Binding-site contacts:
Ligand atom C4 contacts residue HIS263 of chain 6.A at 3.7 Å.
Ligand atom C1 contacts residue MET195 of chain 6.A at 3.2 Å (hydrophobic).
Ligand atom C6 contacts residue ILE101 of chain 6.A at 3.2 Å (hydrophobic).
Ligand atom O5 contacts residue THR102 of chain 6.A at 3.6 Å.
Ligand atom O3 contacts residue MET217 of chain 6.A at 2.5 Å (h-bond).
Ligand atom O5 contacts residue LEU103 of chain 6.A at 3.0 Å (h-bond).
Ligand atom C5 contacts residue LEU103 of chain 6.A at 3.0 Å (hydrophobic).
Ligand atom O2 contacts residue MET195 of chain 6.A at 3.6 Å.
Ligand atom C3 contacts residue MET217 of chain 6.A at 3.2 Å (hydrophobic).
Ligand atom O1 contacts residue GLN104 of chain 6.A at 3.9 Å.
Ligand atom C4 contacts residue ASN215 of chain 6.A at 4.0 Å.
Ligand atom O4 contacts residue HIS263 of chain 6.A at 2.6 Å.
Ligand atom C4 contacts residue THR102 of chain 6.A at 3.9 Å.
Ligand atom O4 contacts residue ASN215 of chain 6.A at 3.4 Å (h-bond).
Ligand atom C6 contacts residue THR102 of chain 6.A at 1.9 Å.
Ligand atom C5 contacts residue LEU103 of chain 6.A at 3.5 Å (hydrophobic).
Ligand atom C3 contacts residue ASN215 of chain 6.A at 3.5 Å.
Ligand atom O3 contacts residue ILE101 of chain 6.A at 3.5 Å.
Ligand atom O6 contacts residue THR102 of chain 6.A at 2.4 Å.
Ligand atom O6 contacts residue LEU103 of chain 6.A at 3.3 Å.
Ligand atom O6 contacts residue LEU103 of chain 6.A at 4.0 Å.
Ligand atom O2 contacts residue ASN215 of chain 6.A at 3.5 Å.
Ligand atom O6 contacts residue ILE101 of chain 6.A at 2.1 Å (h-bond).
Ligand atom C5 contacts residue THR102 of chain 6.A at 2.8 Å.
Ligand atom C5 contacts residue HIS263 of chain 6.A at 3.9 Å.
Ligand atom C2 contacts residue TYR193 of chain 6.A at 3.8 Å (hydrophobic).
Ligand atom O1 contacts residue TYR194 of chain 6.A at 3.8 Å.
Ligand atom O4 contacts residue ILE101 of chain 6.A at 4.0 Å.
Ligand atom C6 contacts residue HIS241 of chain 6.A at 3.7 Å.
Ligand atom C6 contacts residue LEU103 of chain 6.A at 3.2 Å (hydrophobic).
Ligand atom O2 contacts residue TYR193 of chain 6.A at 3.9 Å.
Ligand atom O3 contacts residue TYR194 of chain 6.A at 3.9 Å.
Ligand atom O6 contacts residue HIS241 of chain 6.A at 4.0 Å.
Ligand atom C6 contacts residue LEU103 of chain 6.A at 2.7 Å (hydrophobic).
Ligand atom O2 contacts residue MET217 of chain 6.A at 3.3 Å (h-bond).
Ligand atom O5 contacts residue LEU103 of chain 6.A at 3.3 Å.
Ligand atom C2 contacts residue MET217 of chain 6.A at 3.5 Å (hydrophobic).
Ligand atom O3 contacts residue ASN215 of chain 6.A at 2.1 Å.
Ligand atom O1 contacts residue MET195 of chain 6.A at 3.8 Å.
Ligand atom O4 contacts residue THR102 of chain 6.A at 3.8 Å.

A protein and the small-molecule ligand that binds it are described below.
Small molecule (SMILES): OC[C@H]1O[C@@](CO)(O[C@H]2O[C@H](CO)[C@@H](O)[C@H](O)[C@H]2O)[C@@H](O)[C@@H]1O

Sequence of chain 6.A:
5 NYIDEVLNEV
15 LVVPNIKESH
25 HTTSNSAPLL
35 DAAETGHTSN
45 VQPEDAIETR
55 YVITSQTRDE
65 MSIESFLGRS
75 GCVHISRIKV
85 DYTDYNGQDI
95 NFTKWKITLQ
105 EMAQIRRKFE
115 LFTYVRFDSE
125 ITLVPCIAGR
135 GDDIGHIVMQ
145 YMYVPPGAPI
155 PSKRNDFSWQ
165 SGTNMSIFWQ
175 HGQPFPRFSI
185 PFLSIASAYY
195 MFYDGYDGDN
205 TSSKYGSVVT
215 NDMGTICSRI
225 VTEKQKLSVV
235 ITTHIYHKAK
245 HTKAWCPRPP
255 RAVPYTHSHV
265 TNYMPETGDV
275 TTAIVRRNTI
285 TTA